A small-molecule ligand and the protein it binds are described below.
Small molecule (SMILES): Clc1ccc(-n2ccnc2)cc1

Binding-site contacts:
Ligand atom C8 contacts residue VAL348 of chain 1.A at 3.4 Å (hydrophobic).
Ligand atom C5 contacts residue THR283 of chain 1.A at 3.0 Å.
Ligand atom N1 contacts residue ALA279 of chain 1.A at 3.6 Å.
Ligand atom C2 contacts residue HEM1 of chain 1.H at 3.1 Å.
Ligand atom C10 contacts residue PHE278 of chain 1.A at 3.8 Å (hydrophobic).
Ligand atom CL contacts residue VAL85 of chain 1.A at 4.2 Å.
Ligand atom N1 contacts residue HEM1 of chain 1.H at 4.2 Å.
Ligand atom C6 contacts residue ILE95 of chain 1.A at 4.4 Å (hydrophobic).
Ligand atom N3 contacts residue THR283 of chain 1.A at 4.0 Å.
Ligand atom C4 contacts residue ALA279 of chain 1.A at 3.3 Å (hydrophobic).
Ligand atom C2 contacts residue ALA279 of chain 1.A at 3.9 Å (hydrophobic).
Ligand atom C4 contacts residue HEM1 of chain 1.H at 3.1 Å.
Ligand atom C11 contacts residue ALA279 of chain 1.A at 4.2 Å (hydrophobic).
Ligand atom N3 contacts residue HEM1 of chain 1.H at 2.1 Å.
Ligand atom C11 contacts residue PHE278 of chain 1.A at 4.2 Å (hydrophobic).
Ligand atom C11 contacts residue ILE95 of chain 1.A at 4.3 Å (hydrophobic).
Ligand atom C5 contacts residue ALA279 of chain 1.A at 3.3 Å (hydrophobic).
Ligand atom CL contacts residue PHE96 of chain 1.A at 3.7 Å.
Ligand atom C8 contacts residue ILE82 of chain 1.A at 4.4 Å (hydrophobic).
Ligand atom N1 contacts residue THR283 of chain 1.A at 4.3 Å.
Ligand atom C4 contacts residue THR283 of chain 1.A at 2.8 Å.
Ligand atom CL contacts residue ILE82 of chain 1.A at 3.8 Å.
Ligand atom N3 contacts residue ALA279 of chain 1.A at 3.7 Å.
Ligand atom C6 contacts residue ALA279 of chain 1.A at 4.3 Å (hydrophobic).
Ligand atom N3 contacts residue CYS417 of chain 1.A at 4.4 Å.
Ligand atom C7 contacts residue VAL348 of chain 1.A at 3.3 Å (hydrophobic).
Ligand atom C5 contacts residue HEM1 of chain 1.H at 4.2 Å.

Sequence of chain 1.A:
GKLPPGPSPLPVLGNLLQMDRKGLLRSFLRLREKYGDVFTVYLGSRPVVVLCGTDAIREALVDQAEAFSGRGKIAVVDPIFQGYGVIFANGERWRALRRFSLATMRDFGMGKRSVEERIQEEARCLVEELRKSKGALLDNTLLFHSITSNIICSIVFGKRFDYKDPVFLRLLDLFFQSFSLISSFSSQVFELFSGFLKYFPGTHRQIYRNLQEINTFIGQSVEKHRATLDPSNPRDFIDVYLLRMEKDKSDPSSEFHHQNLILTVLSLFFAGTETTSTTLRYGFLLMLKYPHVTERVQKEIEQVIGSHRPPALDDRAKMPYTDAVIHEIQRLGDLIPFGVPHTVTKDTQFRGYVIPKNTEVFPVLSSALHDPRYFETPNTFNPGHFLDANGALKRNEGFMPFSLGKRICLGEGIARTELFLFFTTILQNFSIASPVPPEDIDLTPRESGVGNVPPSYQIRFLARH